Sequence of chain 1.F:
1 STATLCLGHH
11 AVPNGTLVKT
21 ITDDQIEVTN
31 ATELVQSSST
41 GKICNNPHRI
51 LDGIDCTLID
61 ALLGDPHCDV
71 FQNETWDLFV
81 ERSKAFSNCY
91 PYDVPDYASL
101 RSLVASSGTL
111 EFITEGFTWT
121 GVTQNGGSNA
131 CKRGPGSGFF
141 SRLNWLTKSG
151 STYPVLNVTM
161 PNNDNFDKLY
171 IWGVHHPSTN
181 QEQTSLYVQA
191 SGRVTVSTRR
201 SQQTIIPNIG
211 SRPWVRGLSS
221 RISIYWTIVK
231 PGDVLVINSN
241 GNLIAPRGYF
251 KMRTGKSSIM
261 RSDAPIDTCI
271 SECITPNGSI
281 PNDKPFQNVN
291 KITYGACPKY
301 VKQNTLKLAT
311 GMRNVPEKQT

A small-molecule ligand and the protein it binds are described below.
Small molecule (SMILES): CC(=O)N[C@H]1[C@H](O[C@H]2[C@H](O)[C@@H](NC(C)=O)CO[C@@H]2CO)O[C@H](CO)[C@@H](O[C@@H]2O[C@H](CO)[C@@H](O)[C@H](O[C@H]3O[C@H](CO)[C@@H](O)[C@H](O)[C@@H]3O)[C@@H]2O)[C@@H]1O

Sequence of chain 1.E:
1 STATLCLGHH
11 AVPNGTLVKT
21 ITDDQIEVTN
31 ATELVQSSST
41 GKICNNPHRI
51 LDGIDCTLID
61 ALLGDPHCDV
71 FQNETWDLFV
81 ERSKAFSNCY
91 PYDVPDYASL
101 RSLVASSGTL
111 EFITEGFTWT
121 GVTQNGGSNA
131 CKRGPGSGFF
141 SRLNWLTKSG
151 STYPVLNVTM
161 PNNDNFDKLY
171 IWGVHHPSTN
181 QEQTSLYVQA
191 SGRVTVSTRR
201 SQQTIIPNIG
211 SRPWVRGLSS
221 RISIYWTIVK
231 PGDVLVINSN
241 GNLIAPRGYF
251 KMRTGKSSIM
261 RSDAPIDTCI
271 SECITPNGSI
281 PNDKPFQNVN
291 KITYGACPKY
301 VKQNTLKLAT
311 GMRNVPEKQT

Binding-site contacts:
Ligand atom O7 contacts residue TRP214 of chain 1.F at 3.8 Å.
Ligand atom O5 contacts residue ASN157 of chain 1.E at 2.4 Å (h-bond).
Ligand atom C7 contacts residue TRP214 of chain 1.F at 4.0 Å (hydrophobic).
Ligand atom C5 contacts residue ASN157 of chain 1.E at 3.7 Å.
Ligand atom C6 contacts residue THR159 of chain 1.E at 3.5 Å.
Ligand atom O7 contacts residue ASN157 of chain 1.E at 3.1 Å (h-bond).
Ligand atom O6 contacts residue THR159 of chain 1.E at 4.0 Å.
Ligand atom N2 contacts residue TRP214 of chain 1.F at 4.0 Å.
Ligand atom C8 contacts residue SER211 of chain 1.F at 4.3 Å.
Ligand atom C2 contacts residue ASN157 of chain 1.E at 2.6 Å.
Ligand atom C2 contacts residue TRP214 of chain 1.F at 3.7 Å (hydrophobic).
Ligand atom C8 contacts residue ASN157 of chain 1.E at 4.5 Å.
Ligand atom C3 contacts residue TRP214 of chain 1.F at 3.5 Å (hydrophobic).
Ligand atom N2 contacts residue SER211 of chain 1.F at 4.2 Å.
Ligand atom C4 contacts residue ASN157 of chain 1.E at 4.3 Å.
Ligand atom N2 contacts residue ASN157 of chain 1.E at 3.0 Å (h-bond).
Ligand atom C7 contacts residue ASN157 of chain 1.E at 3.3 Å.
Ligand atom C3 contacts residue ASN157 of chain 1.E at 3.9 Å.
Ligand atom C1 contacts residue ASN157 of chain 1.E at 1.5 Å.
Ligand atom O3 contacts residue TRP214 of chain 1.F at 2.6 Å (h-bond).